Sequence of chain 2.E:
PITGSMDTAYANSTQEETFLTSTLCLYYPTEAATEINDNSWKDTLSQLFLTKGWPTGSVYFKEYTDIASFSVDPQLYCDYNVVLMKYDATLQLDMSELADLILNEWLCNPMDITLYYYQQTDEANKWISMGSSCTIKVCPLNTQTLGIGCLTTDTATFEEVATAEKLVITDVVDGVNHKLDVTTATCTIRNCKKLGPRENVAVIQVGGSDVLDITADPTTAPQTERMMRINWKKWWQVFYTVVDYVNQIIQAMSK

A small-molecule ligand and the protein it binds are described below.
Small molecule (SMILES): CC(=O)N[C@H]1[C@H](O[C@H]2[C@H](O)[C@@H](NC(C)=O)CO[C@@H]2CO)O[C@H](CO)[C@@H](O)[C@@H]1O

Binding-site contacts:
Ligand atom N2 contacts residue ASN12 of chain 2.E at 3.8 Å.
Ligand atom C5 contacts residue ASN12 of chain 2.E at 4.1 Å.
Ligand atom O7 contacts residue ASN12 of chain 2.E at 3.6 Å.
Ligand atom C2 contacts residue ASN12 of chain 2.E at 3.3 Å.
Ligand atom C7 contacts residue ASN12 of chain 2.E at 3.9 Å.
Ligand atom O5 contacts residue ASN12 of chain 2.E at 2.7 Å (h-bond).
Ligand atom C1 contacts residue ASN12 of chain 2.E at 2.2 Å.